Sequence of chain 9.E:
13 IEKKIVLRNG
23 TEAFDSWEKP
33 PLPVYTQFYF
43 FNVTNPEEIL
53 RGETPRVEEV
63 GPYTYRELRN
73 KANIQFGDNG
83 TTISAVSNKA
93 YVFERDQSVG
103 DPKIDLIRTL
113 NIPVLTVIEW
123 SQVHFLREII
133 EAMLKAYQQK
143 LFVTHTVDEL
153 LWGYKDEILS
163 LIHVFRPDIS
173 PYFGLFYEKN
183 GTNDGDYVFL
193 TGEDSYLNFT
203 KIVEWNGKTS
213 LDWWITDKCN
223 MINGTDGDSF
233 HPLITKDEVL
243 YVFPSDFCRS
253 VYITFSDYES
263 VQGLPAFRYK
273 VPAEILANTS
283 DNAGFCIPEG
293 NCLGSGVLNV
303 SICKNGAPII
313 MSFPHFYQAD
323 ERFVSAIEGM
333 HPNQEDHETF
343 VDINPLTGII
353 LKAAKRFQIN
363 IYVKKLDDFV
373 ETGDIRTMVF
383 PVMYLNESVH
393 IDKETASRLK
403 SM

Binding-site contacts:
Ligand atom O4 contacts residue ASP338 of chain 9.E at 4.2 Å.
Ligand atom C1 contacts residue ARG358 of chain 9.E at 3.7 Å.
Ligand atom C8 contacts residue TYR41 of chain 9.E at 3.6 Å (hydrophobic).
Ligand atom O7 contacts residue TYR41 of chain 9.E at 3.3 Å (h-bond).
Ligand atom C7 contacts residue GLN39 of chain 9.E at 4.1 Å.
Ligand atom C7 contacts residue TYR41 of chain 9.E at 3.5 Å (hydrophobic).
Ligand atom C1 contacts residue ASP338 of chain 9.E at 4.3 Å.
Ligand atom C3 contacts residue TYR41 of chain 9.E at 4.2 Å (hydrophobic).
Ligand atom C5 contacts residue TYR41 of chain 9.E at 3.4 Å (hydrophobic).
Ligand atom N2 contacts residue TYR41 of chain 9.E at 4.3 Å.
Ligand atom C6 contacts residue TYR41 of chain 9.E at 3.6 Å (hydrophobic).
Ligand atom C3 contacts residue ASN388 of chain 9.E at 3.8 Å.
Ligand atom C8 contacts residue GLU61 of chain 9.E at 3.3 Å.
Ligand atom C8 contacts residue SER390 of chain 9.E at 3.3 Å.
Ligand atom C4 contacts residue ASN388 of chain 9.E at 4.2 Å.
Ligand atom C5 contacts residue ASP338 of chain 9.E at 3.5 Å.
Ligand atom C7 contacts residue SER390 of chain 9.E at 4.2 Å.
Ligand atom C6 contacts residue ASP338 of chain 9.E at 3.3 Å.
Ligand atom O7 contacts residue GLN39 of chain 9.E at 2.9 Å (h-bond).
Ligand atom O6 contacts residue TYR386 of chain 9.E at 4.0 Å.
Ligand atom C4 contacts residue TYR41 of chain 9.E at 3.9 Å (hydrophobic).
Ligand atom O4 contacts residue TYR41 of chain 9.E at 3.5 Å (h-bond).
Ligand atom C3 contacts residue ASP338 of chain 9.E at 4.5 Å.
Ligand atom O6 contacts residue ARG358 of chain 9.E at 3.3 Å.
Ligand atom O5 contacts residue ARG358 of chain 9.E at 3.4 Å (salt-bridge).
Ligand atom O5 contacts residue TYR41 of chain 9.E at 4.4 Å.
Ligand atom C6 contacts residue ARG358 of chain 9.E at 4.4 Å.
Ligand atom O5 contacts residue ASN388 of chain 9.E at 2.3 Å (h-bond).
Ligand atom C1 contacts residue ASN388 of chain 9.E at 1.4 Å.
Ligand atom N2 contacts residue ASN388 of chain 9.E at 2.9 Å (h-bond).
Ligand atom O6 contacts residue TYR41 of chain 9.E at 3.6 Å.
Ligand atom C2 contacts residue ARG358 of chain 9.E at 4.3 Å.
Ligand atom C4 contacts residue ASP338 of chain 9.E at 4.3 Å.
Ligand atom C5 contacts residue ASN388 of chain 9.E at 3.6 Å.
Ligand atom O6 contacts residue ASP338 of chain 9.E at 2.9 Å (salt-bridge).
Ligand atom C7 contacts residue ASN388 of chain 9.E at 3.6 Å.
Ligand atom O5 contacts residue ASP338 of chain 9.E at 4.2 Å.
Ligand atom O7 contacts residue ASN388 of chain 9.E at 3.9 Å.
Ligand atom C2 contacts residue ASN388 of chain 9.E at 2.5 Å.
Ligand atom O6 contacts residue HIS339 of chain 9.E at 3.9 Å.

The small molecule below binds the protein below.
Small molecule (SMILES): CC(=O)N[C@H]1[C@H](O[C@H]2[C@H](O)[C@@H](NC(C)=O)CO[C@@H]2CO)O[C@H](CO)[C@@H](O[C@@H]2O[C@H](CO[C@H]3O[C@H](CO)[C@@H](O)[C@H](O)[C@@H]3O)[C@@H](O)[C@H](O[C@H]3O[C@H](CO)[C@@H](O)[C@H](O)[C@@H]3O)[C@@H]2O)[C@@H]1O